Binding-site contacts:
Ligand atom N1 contacts residue ASP128 of chain 1.A at 3.0 Å (salt-bridge).
Ligand atom N1 contacts residue LEU25 of chain 1.A at 3.8 Å.
Ligand atom C3 contacts residue LEU25 of chain 1.A at 3.7 Å (hydrophobic).
Ligand atom O11 contacts residue GLY48 of chain 1.A at 3.4 Å.
Ligand atom N3 contacts residue SER27 of chain 1.A at 2.6 Å (h-bond).
Ligand atom C9 contacts residue VAL47 of chain 1.A at 3.3 Å (hydrophobic).
Ligand atom C9 contacts residue TRP79 of chain 1.A at 3.9 Å (hydrophobic).
Ligand atom N3 contacts residue SER45 of chain 1.A at 3.9 Å.
Ligand atom C9 contacts residue ALA50 of chain 1.A at 3.7 Å (hydrophobic).
Ligand atom C3 contacts residue TYR43 of chain 1.A at 3.5 Å (hydrophobic).
Ligand atom S1 contacts residue TRP79 of chain 1.A at 3.7 Å.
Ligand atom N3 contacts residue TYR43 of chain 1.A at 2.6 Å (h-bond).
Ligand atom C8 contacts residue TRP79 of chain 1.A at 3.9 Å (hydrophobic).
Ligand atom C5 contacts residue ASP128 of chain 1.A at 3.9 Å.
Ligand atom N3 contacts residue ASN23 of chain 1.A at 3.1 Å (h-bond).
Ligand atom O12 contacts residue SER88 of chain 1.A at 2.8 Å (h-bond).
Ligand atom C4 contacts residue SER45 of chain 1.A at 3.9 Å.
Ligand atom C6 contacts residue TRP108 of chain 1.A at 3.6 Å (hydrophobic).
Ligand atom C3 contacts residue SER27 of chain 1.A at 3.7 Å.
Ligand atom C7 contacts residue TRP79 of chain 1.A at 3.7 Å (hydrophobic).
Ligand atom C10 contacts residue ASN49 of chain 1.A at 3.4 Å.
Ligand atom C7 contacts residue VAL47 of chain 1.A at 3.7 Å (hydrophobic).
Ligand atom O12 contacts residue ALA86 of chain 1.A at 3.6 Å.
Ligand atom O11 contacts residue ASN49 of chain 1.A at 3.1 Å (h-bond).
Ligand atom C10 contacts residue TRP79 of chain 1.A at 3.6 Å (hydrophobic).
Ligand atom S1 contacts residue THR90 of chain 1.A at 3.0 Å (h-bond).
Ligand atom C8 contacts residue VAL47 of chain 1.A at 4.0 Å (hydrophobic).
Ligand atom C6 contacts residue THR90 of chain 1.A at 3.9 Å.
Ligand atom C7 contacts residue SER45 of chain 1.A at 3.1 Å.
Ligand atom C4 contacts residue VAL47 of chain 1.A at 3.4 Å (hydrophobic).
Ligand atom C3 contacts residue SER45 of chain 1.A at 3.8 Å.
Ligand atom C3 contacts residue ASP128 of chain 1.A at 3.9 Å.
Ligand atom N2 contacts residue VAL47 of chain 1.A at 3.3 Å.
Ligand atom O12 contacts residue TRP79 of chain 1.A at 3.8 Å.
Ligand atom C6 contacts residue TRP92 of chain 1.A at 3.9 Å (hydrophobic).
Ligand atom C11 contacts residue ASN49 of chain 1.A at 3.8 Å.
Ligand atom C10 contacts residue ALA50 of chain 1.A at 3.9 Å (hydrophobic).
Ligand atom N1 contacts residue TYR43 of chain 1.A at 3.9 Å.
Ligand atom N2 contacts residue SER45 of chain 1.A at 2.9 Å (h-bond).
Ligand atom C11 contacts residue SER88 of chain 1.A at 3.9 Å.

Sequence of chain 1.A:
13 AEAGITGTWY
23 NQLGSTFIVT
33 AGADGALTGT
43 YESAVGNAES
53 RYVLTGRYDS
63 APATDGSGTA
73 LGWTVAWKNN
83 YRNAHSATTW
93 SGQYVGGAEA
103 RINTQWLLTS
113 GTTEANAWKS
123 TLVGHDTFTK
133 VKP

Sequence of chain 2.B:
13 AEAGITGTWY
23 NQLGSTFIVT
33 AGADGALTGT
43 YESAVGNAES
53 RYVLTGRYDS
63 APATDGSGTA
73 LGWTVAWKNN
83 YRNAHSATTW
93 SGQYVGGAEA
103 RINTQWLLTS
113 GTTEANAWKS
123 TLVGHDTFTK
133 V

A small-molecule ligand and the protein it binds are described below.
Small molecule (SMILES): N=C1N[C@H]2[C@H](CS[C@H]2CCCCC(=O)O)N1